Sequence of chain 60.C:
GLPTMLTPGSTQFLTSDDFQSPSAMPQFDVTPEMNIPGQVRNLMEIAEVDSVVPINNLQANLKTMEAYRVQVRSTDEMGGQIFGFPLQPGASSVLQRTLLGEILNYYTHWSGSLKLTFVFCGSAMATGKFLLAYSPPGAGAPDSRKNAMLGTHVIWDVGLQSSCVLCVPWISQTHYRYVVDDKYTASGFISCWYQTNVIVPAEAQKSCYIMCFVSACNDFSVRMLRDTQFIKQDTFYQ

Binding-site contacts:
Ligand atom O2 contacts residue GLN233 of chain 60.C at 3.0 Å.
Ligand atom C8 contacts residue ASP234 of chain 60.C at 3.3 Å.
Ligand atom C13 contacts residue TYR66 of chain 60.A at 3.4 Å (hydrophobic).
Ligand atom C5 contacts residue GLN153 of chain 30.A at 3.2 Å.
Ligand atom O4 contacts residue ARG227 of chain 60.A at 3.3 Å (salt-bridge).
Ligand atom O2 contacts residue THR235 of chain 60.C at 3.0 Å.
Ligand atom C3 contacts residue ASN148 of chain 30.A at 3.5 Å.
Ligand atom O5 contacts residue TRP152 of chain 30.A at 3.5 Å (h-bond).
Ligand atom C15 contacts residue TYR66 of chain 60.A at 3.4 Å (hydrophobic).
Ligand atom C4 contacts residue ASN148 of chain 30.A at 3.3 Å.
Ligand atom N1 contacts residue PHE236 of chain 60.C at 3.6 Å.
Ligand atom O5 contacts residue ARG212 of chain 30.A at 3.3 Å (salt-bridge).
Ligand atom C6 contacts residue PHE236 of chain 60.C at 3.5 Å (hydrophobic).
Ligand atom C16 contacts residue PHE236 of chain 60.C at 3.7 Å (hydrophobic).
Ligand atom O2 contacts residue PHE236 of chain 60.C at 3.4 Å (h-bond).
Ligand atom N1 contacts residue GLN153 of chain 30.A at 2.7 Å (h-bond).
Ligand atom C10 contacts residue ASP234 of chain 60.C at 3.8 Å.
Ligand atom C9 contacts residue ASP234 of chain 60.C at 3.6 Å.
Ligand atom N1 contacts residue GLN233 of chain 60.C at 3.3 Å (h-bond).
Ligand atom O1 contacts residue ASP149 of chain 30.A at 3.6 Å.
Ligand atom C6 contacts residue GLN153 of chain 30.A at 3.2 Å.
Ligand atom C8 contacts residue ASN148 of chain 30.A at 3.3 Å.
Ligand atom C9 contacts residue ASN148 of chain 30.A at 3.7 Å.
Ligand atom O5 contacts residue ARG227 of chain 60.A at 3.5 Å (salt-bridge).
Ligand atom S1 contacts residue GLN233 of chain 60.C at 3.7 Å.
Ligand atom O4 contacts residue ARG212 of chain 30.A at 2.8 Å (salt-bridge).
Ligand atom O1 contacts residue TYR150 of chain 30.A at 3.0 Å.
Ligand atom C10 contacts residue ASN148 of chain 30.A at 3.7 Å.
Ligand atom C20 contacts residue ARG212 of chain 30.A at 3.4 Å.
Ligand atom C14 contacts residue TYR66 of chain 60.A at 3.4 Å (hydrophobic).
Ligand atom C16 contacts residue THR235 of chain 60.C at 3.8 Å.
Ligand atom C1 contacts residue GLN153 of chain 30.A at 3.4 Å.
Ligand atom O5 contacts residue TYR229 of chain 60.A at 3.8 Å.
Ligand atom C20 contacts residue ARG227 of chain 60.A at 3.6 Å.
Ligand atom C2 contacts residue TYR66 of chain 60.A at 3.8 Å (hydrophobic).
Ligand atom C3 contacts residue ASP149 of chain 30.A at 3.5 Å.
Ligand atom O1 contacts residue GLN233 of chain 60.C at 3.5 Å (h-bond).
Ligand atom C4 contacts residue ASP149 of chain 30.A at 3.5 Å.
Ligand atom C7 contacts residue THR235 of chain 60.C at 3.8 Å.
Ligand atom O2 contacts residue ASP234 of chain 60.C at 3.7 Å.

Sequence of chain 60.A:
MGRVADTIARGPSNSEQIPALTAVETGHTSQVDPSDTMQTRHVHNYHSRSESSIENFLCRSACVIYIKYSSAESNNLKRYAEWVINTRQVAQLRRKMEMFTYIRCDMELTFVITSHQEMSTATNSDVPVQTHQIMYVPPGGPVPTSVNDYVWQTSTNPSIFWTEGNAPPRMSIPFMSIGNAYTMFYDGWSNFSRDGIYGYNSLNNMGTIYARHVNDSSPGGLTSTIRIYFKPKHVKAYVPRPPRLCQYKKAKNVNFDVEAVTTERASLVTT

This small molecule binds to this protein.
Small molecule (SMILES): CCCOc1ccc2cc(S(=O)(=O)Nc3ccc(C(=O)O)cc3)ccc2c1

Sequence of chain 30.A:
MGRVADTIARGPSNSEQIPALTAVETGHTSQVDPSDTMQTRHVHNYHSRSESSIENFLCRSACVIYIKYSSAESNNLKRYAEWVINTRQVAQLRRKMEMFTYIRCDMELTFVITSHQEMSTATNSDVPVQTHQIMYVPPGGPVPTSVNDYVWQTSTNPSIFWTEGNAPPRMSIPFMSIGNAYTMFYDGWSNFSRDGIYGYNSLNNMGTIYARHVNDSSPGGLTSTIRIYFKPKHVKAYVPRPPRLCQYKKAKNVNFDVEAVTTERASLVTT